A small-molecule ligand and the protein it binds are described below.
Small molecule (SMILES): Cc1ccc2c(c1)C(=O)[C@]1(O)CCN(c3ccccc3)C1=N2

Sequence of chain 1.A:
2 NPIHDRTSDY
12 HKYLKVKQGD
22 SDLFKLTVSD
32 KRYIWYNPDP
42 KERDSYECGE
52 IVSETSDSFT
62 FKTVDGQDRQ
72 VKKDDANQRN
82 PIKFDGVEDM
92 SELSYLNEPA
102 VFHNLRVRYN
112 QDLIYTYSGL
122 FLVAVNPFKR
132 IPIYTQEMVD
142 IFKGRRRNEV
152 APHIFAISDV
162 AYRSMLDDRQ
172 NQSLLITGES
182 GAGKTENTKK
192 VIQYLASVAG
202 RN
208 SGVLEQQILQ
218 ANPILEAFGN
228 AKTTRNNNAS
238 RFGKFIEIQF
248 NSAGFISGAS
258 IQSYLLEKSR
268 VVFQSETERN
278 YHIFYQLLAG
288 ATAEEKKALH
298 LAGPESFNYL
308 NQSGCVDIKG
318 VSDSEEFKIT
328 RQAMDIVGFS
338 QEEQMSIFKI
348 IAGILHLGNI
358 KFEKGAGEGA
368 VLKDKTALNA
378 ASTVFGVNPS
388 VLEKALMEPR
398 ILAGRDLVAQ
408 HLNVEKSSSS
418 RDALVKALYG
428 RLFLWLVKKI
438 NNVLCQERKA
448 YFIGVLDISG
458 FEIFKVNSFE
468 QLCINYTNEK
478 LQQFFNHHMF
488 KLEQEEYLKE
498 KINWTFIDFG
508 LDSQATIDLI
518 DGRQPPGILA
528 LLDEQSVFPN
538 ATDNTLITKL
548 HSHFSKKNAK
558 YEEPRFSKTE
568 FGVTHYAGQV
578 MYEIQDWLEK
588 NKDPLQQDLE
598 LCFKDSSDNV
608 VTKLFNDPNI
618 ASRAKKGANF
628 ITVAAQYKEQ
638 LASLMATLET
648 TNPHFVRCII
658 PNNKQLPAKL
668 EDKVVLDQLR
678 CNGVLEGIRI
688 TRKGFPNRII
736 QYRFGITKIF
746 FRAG

Binding-site contacts:
Ligand atom O2 contacts residue SER456 of chain 1.A at 3.2 Å (h-bond).
Ligand atom C9 contacts residue GLN637 of chain 1.A at 3.7 Å.
Ligand atom C18 contacts residue LEU641 of chain 1.A at 3.5 Å (hydrophobic).
Ligand atom C14 contacts residue LEU262 of chain 1.A at 3.7 Å (hydrophobic).
Ligand atom C13 contacts residue LEU262 of chain 1.A at 3.8 Å (hydrophobic).
Ligand atom C7 contacts residue TYR261 of chain 1.A at 3.5 Å (hydrophobic).
Ligand atom C3 contacts residue GLY240 of chain 1.A at 3.6 Å.
Ligand atom C5 contacts residue TYR261 of chain 1.A at 3.6 Å (hydrophobic).
Ligand atom O1 contacts residue TYR261 of chain 1.A at 3.4 Å.
Ligand atom C1 contacts residue LEU262 of chain 1.A at 3.1 Å (hydrophobic).
Ligand atom C2 contacts residue SER456 of chain 1.A at 3.1 Å.
Ligand atom C17 contacts residue LEU263 of chain 1.A at 3.7 Å (hydrophobic).
Ligand atom C6 contacts residue THR474 of chain 1.A at 3.7 Å.
Ligand atom C1 contacts residue ARG238 of chain 1.A at 3.6 Å.
Ligand atom C8 contacts residue TYR634 of chain 1.A at 3.8 Å (hydrophobic).
Ligand atom N2 contacts residue TYR634 of chain 1.A at 3.8 Å.
Ligand atom C10 contacts residue TYR261 of chain 1.A at 3.7 Å (hydrophobic).
Ligand atom N2 contacts residue LEU262 of chain 1.A at 3.7 Å.
Ligand atom C3 contacts residue LEU262 of chain 1.A at 3.3 Å (hydrophobic).
Ligand atom O1 contacts residue GLY240 of chain 1.A at 2.8 Å (h-bond).
Ligand atom N1 contacts residue LEU262 of chain 1.A at 3.2 Å (h-bond).
Ligand atom C17 contacts residue LEU262 of chain 1.A at 3.8 Å (hydrophobic).
Ligand atom C6 contacts residue TYR261 of chain 1.A at 3.6 Å (hydrophobic).
Ligand atom C8 contacts residue TYR261 of chain 1.A at 3.8 Å (hydrophobic).
Ligand atom C9 contacts residue TYR261 of chain 1.A at 3.8 Å (hydrophobic).
Ligand atom C13 contacts residue CYS470 of chain 1.A at 3.6 Å (hydrophobic).
Ligand atom C2 contacts residue ILE471 of chain 1.A at 3.8 Å (hydrophobic).
Ligand atom C12 contacts residue LEU262 of chain 1.A at 3.6 Å (hydrophobic).
Ligand atom O1 contacts residue LEU262 of chain 1.A at 2.5 Å (h-bond).
Ligand atom O2 contacts residue GLY240 of chain 1.A at 3.4 Å.
Ligand atom C14 contacts residue CYS470 of chain 1.A at 3.7 Å (hydrophobic).
Ligand atom C10 contacts residue TYR634 of chain 1.A at 3.7 Å (hydrophobic).
Ligand atom C4 contacts residue GLY240 of chain 1.A at 3.6 Å.
Ligand atom C11 contacts residue LEU262 of chain 1.A at 3.4 Å (hydrophobic).
Ligand atom C16 contacts residue LEU263 of chain 1.A at 3.9 Å (hydrophobic).
Ligand atom C9 contacts residue TYR634 of chain 1.A at 3.2 Å (hydrophobic).
Ligand atom C16 contacts residue GLU467 of chain 1.A at 3.6 Å.
Ligand atom C2 contacts residue LEU262 of chain 1.A at 3.7 Å (hydrophobic).
Ligand atom C18 contacts residue TYR261 of chain 1.A at 3.5 Å (hydrophobic).
Ligand atom O1 contacts residue PHE239 of chain 1.A at 3.4 Å.